Binding-site contacts:
Ligand atom O5 contacts residue ASN530 of chain 1.C at 2.5 Å (h-bond).
Ligand atom O7 contacts residue LYS297 of chain 1.C at 3.9 Å.
Ligand atom C6 contacts residue LYS297 of chain 1.C at 3.8 Å.
Ligand atom C5 contacts residue ASN530 of chain 1.C at 3.7 Å.
Ligand atom C4 contacts residue ASN530 of chain 1.C at 4.2 Å.
Ligand atom O6 contacts residue LYS297 of chain 1.C at 3.1 Å.
Ligand atom N2 contacts residue ASN530 of chain 1.C at 2.9 Å (h-bond).
Ligand atom C3 contacts residue ASN530 of chain 1.C at 3.8 Å.
Ligand atom C2 contacts residue ASN530 of chain 1.C at 2.4 Å.
Ligand atom C7 contacts residue ASN530 of chain 1.C at 3.4 Å.
Ligand atom C6 contacts residue ASN530 of chain 1.C at 4.5 Å.
Ligand atom O7 contacts residue ASN530 of chain 1.C at 4.3 Å.
Ligand atom C1 contacts residue ASN530 of chain 1.C at 1.4 Å.
Ligand atom C8 contacts residue ASN530 of chain 1.C at 3.5 Å.

Sequence of chain 1.C:
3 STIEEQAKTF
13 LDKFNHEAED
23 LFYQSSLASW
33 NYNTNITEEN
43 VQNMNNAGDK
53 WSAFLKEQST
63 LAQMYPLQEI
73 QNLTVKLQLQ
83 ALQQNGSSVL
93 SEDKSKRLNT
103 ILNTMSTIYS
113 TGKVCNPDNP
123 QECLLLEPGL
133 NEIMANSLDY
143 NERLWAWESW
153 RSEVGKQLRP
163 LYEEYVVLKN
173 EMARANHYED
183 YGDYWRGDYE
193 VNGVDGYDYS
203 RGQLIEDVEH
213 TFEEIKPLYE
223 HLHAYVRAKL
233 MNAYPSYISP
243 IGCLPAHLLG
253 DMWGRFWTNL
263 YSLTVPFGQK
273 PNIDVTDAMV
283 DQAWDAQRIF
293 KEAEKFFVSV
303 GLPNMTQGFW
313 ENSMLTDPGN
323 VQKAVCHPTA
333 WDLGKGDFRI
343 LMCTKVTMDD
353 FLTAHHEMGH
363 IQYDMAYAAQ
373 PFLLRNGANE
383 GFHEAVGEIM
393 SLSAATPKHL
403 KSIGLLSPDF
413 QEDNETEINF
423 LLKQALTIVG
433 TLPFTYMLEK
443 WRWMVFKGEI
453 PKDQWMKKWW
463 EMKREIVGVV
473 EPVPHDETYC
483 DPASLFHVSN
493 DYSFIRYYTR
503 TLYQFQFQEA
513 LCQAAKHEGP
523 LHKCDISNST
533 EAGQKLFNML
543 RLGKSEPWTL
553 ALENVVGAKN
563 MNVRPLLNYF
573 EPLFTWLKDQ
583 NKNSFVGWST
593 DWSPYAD

A small-molecule ligand and the protein it binds are described below.
Small molecule (SMILES): CC(=O)N[C@H]1[C@H](O[C@H]2[C@H](O)[C@@H](NC(C)=O)CO[C@@H]2CO)O[C@H](CO)[C@@H](O)[C@@H]1O